Binding-site contacts:
Ligand atom CE2 contacts residue HIS73 of chain 1.J at 3.3 Å.
Ligand atom N contacts residue GLU66 of chain 1.J at 3.5 Å (salt-bridge).
Ligand atom CZ contacts residue HIS73 of chain 1.J at 3.3 Å.
Ligand atom CZ contacts residue HIS73 of chain 1.J at 3.5 Å.
Ligand atom CG2 contacts residue GLN159 of chain 1.J at 3.2 Å.
Ligand atom CB contacts residue THR76 of chain 1.J at 3.4 Å.
Ligand atom O contacts residue TYR162 of chain 1.J at 3.4 Å.
Ligand atom N contacts residue TYR174 of chain 1.J at 2.7 Å (h-bond).
Ligand atom NH1 contacts residue HIS73 of chain 1.J at 3.4 Å.
Ligand atom O contacts residue THR76 of chain 1.J at 3.1 Å.
Ligand atom CD contacts residue TYR162 of chain 1.J at 3.3 Å (hydrophobic).
Ligand atom O contacts residue TRP150 of chain 1.J at 2.8 Å (h-bond).
Ligand atom N contacts residue ASN80 of chain 1.J at 2.9 Å (h-bond).
Ligand atom CG1 contacts residue GLN159 of chain 1.J at 3.2 Å.
Ligand atom CD contacts residue THR76 of chain 1.J at 3.5 Å.
Ligand atom O contacts residue TYR162 of chain 1.J at 2.8 Å (h-bond).
Ligand atom CD1 contacts residue ASN80 of chain 1.J at 3.4 Å.
Ligand atom N contacts residue LYS69 of chain 1.J at 3.3 Å (salt-bridge).
Ligand atom CD1 contacts residue TYR162 of chain 1.J at 3.3 Å (hydrophobic).
Ligand atom CD1 contacts residue TYR174 of chain 1.J at 3.4 Å (hydrophobic).
Ligand atom CG1 contacts residue ASN80 of chain 1.J at 3.5 Å.
Ligand atom CD1 contacts residue TYR10 of chain 1.J at 3.5 Å (hydrophobic).
Ligand atom N contacts residue TYR10 of chain 1.J at 2.9 Å (h-bond).
Ligand atom O contacts residue TYR87 of chain 1.J at 2.9 Å (h-bond).
Ligand atom O contacts residue THR146 of chain 1.J at 2.5 Å (h-bond).
Ligand atom CA contacts residue GLU66 of chain 1.J at 3.3 Å.
Ligand atom CA contacts residue ASN80 of chain 1.J at 3.4 Å.
Ligand atom CB contacts residue GLN159 of chain 1.J at 3.0 Å.
Ligand atom CD2 contacts residue GLN159 of chain 1.J at 3.3 Å.
Ligand atom O contacts residue LYS149 of chain 1.J at 3.1 Å (salt-bridge).
Ligand atom OH contacts residue HIS73 of chain 1.J at 2.9 Å (h-bond).
Ligand atom OH contacts residue ALA27 of chain 1.J at 3.5 Å.
Ligand atom CD contacts residue HIS73 of chain 1.J at 3.5 Å.
Ligand atom C contacts residue LYS149 of chain 1.J at 3.4 Å.
Ligand atom O contacts residue LYS69 of chain 1.J at 3.0 Å (salt-bridge).
Ligand atom OXT contacts residue LYS149 of chain 1.J at 3.2 Å (salt-bridge).
Ligand atom OXT contacts residue ILE83 of chain 1.J at 3.4 Å.
Ligand atom O contacts residue TYR10 of chain 1.J at 3.1 Å.
Ligand atom N contacts residue PHE102 of chain 1.J at 3.4 Å.
Ligand atom C contacts residue THR146 of chain 1.J at 3.4 Å.

Sequence of chain 1.J:
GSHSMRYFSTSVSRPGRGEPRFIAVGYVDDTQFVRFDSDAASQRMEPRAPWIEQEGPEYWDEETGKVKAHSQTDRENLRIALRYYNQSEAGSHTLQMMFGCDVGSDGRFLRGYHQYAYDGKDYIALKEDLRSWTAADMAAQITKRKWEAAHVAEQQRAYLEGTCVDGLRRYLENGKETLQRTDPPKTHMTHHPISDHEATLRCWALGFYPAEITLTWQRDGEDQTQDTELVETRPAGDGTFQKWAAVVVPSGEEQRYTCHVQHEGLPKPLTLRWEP

A small-molecule ligand and the protein it binds are described below.
Small molecule (SMILES): CC[C@H](C)[C@H](NC(=O)[C@H](CC(C)C)NC(=O)[C@@H](NC(=O)[C@H](CCCN=C(N)N)NC(=O)[C@@H](NC(=O)[C@@H]1CCCN1C(=O)[C@H](CC(C)C)NC(=O)[C@H](Cc1ccc(O)cc1)NC(=O)[C@@H](N)CC(C)C)C(C)C)C(C)C)C(=O)O